This small molecule binds to this protein.
Small molecule (SMILES): Nc1nc2c(ncn2[C@@H]2O[C@H](CO[P](=O)(O)O[P](=O)(O)NP(=O)(O)O)[C@@H](O)[C@H]2O)c(=O)[nH]1

Sequence of chain 1.C:
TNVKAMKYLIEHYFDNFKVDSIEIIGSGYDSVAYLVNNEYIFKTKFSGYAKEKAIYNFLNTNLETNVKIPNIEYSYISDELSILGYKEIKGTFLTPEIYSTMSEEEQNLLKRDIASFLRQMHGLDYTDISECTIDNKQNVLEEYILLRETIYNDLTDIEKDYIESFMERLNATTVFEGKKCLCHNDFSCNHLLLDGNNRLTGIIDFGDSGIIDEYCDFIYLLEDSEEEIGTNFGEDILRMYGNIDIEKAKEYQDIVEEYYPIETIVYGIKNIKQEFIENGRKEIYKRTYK

Binding-site contacts:
Ligand atom N7 contacts residue TYR100 of chain 1.C at 2.6 Å (h-bond).
Ligand atom PB contacts residue ASP219 of chain 1.C at 3.5 Å.
Ligand atom PG contacts residue MG1 of chain 1.P at 2.7 Å.
Ligand atom N3B contacts residue MG1 of chain 1.P at 2.7 Å.
Ligand atom O3G contacts residue MG1 of chain 1.Q at 2.5 Å.
Ligand atom PB contacts residue MG1 of chain 1.P at 3.5 Å.
Ligand atom PG contacts residue MG1 of chain 1.Q at 3.2 Å.
Ligand atom O2B contacts residue ASP219 of chain 1.C at 2.5 Å (salt-bridge).
Ligand atom C8 contacts residue TYR100 of chain 1.C at 3.2 Å (hydrophobic).
Ligand atom O6 contacts residue TYR100 of chain 1.C at 3.6 Å.
Ligand atom PG contacts residue ASP219 of chain 1.C at 3.3 Å.
Ligand atom PA contacts residue MG1 of chain 1.P at 3.1 Å.
Ligand atom O2G contacts residue HIS205 of chain 1.C at 3.0 Å (h-bond).
Ligand atom N1 contacts residue GLU102 of chain 1.C at 3.5 Å.
Ligand atom O2A contacts residue ASP219 of chain 1.C at 3.3 Å.
Ligand atom N1 contacts residue ILE103 of chain 1.C at 2.8 Å (h-bond).
Ligand atom O2B contacts residue MG1 of chain 1.P at 3.5 Å.
Ligand atom O2G contacts residue KAN1 of chain 1.O at 3.3 Å (h-bond).
Ligand atom N7 contacts residue ILE50 of chain 1.C at 3.5 Å.
Ligand atom O1A contacts residue ASP219 of chain 1.C at 2.8 Å (salt-bridge).
Ligand atom O2G contacts residue ASP219 of chain 1.C at 2.5 Å (salt-bridge).
Ligand atom N3B contacts residue ASP219 of chain 1.C at 3.4 Å (salt-bridge).
Ligand atom O1B contacts residue SER40 of chain 1.C at 2.8 Å (h-bond).
Ligand atom O2A contacts residue LYS52 of chain 1.C at 3.0 Å (salt-bridge).
Ligand atom O1A contacts residue HIS205 of chain 1.C at 3.2 Å (h-bond).
Ligand atom C2 contacts residue ILE103 of chain 1.C at 3.5 Å (hydrophobic).
Ligand atom O2B contacts residue LYS52 of chain 1.C at 3.1 Å (salt-bridge).
Ligand atom PA contacts residue ASP219 of chain 1.C at 3.5 Å.
Ligand atom PB contacts residue MG1 of chain 1.Q at 3.5 Å.
Ligand atom O2G contacts residue MG1 of chain 1.P at 1.8 Å.
Ligand atom O3A contacts residue MG1 of chain 1.P at 3.6 Å.
Ligand atom O6 contacts residue ILE103 of chain 1.C at 2.8 Å (h-bond).
Ligand atom N2 contacts residue ILE103 of chain 1.C at 3.3 Å (h-bond).
Ligand atom O3G contacts residue ASP219 of chain 1.C at 3.5 Å (salt-bridge).
Ligand atom C6 contacts residue ILE103 of chain 1.C at 3.5 Å (hydrophobic).
Ligand atom C5 contacts residue ILE50 of chain 1.C at 3.5 Å (hydrophobic).
Ligand atom N3 contacts residue PHE107 of chain 1.C at 3.4 Å.
Ligand atom O2G contacts residue MG1 of chain 1.Q at 3.2 Å.
Ligand atom O2B contacts residue MG1 of chain 1.Q at 2.1 Å.
Ligand atom O1A contacts residue MG1 of chain 1.P at 1.8 Å.